Binding-site contacts:
Ligand atom N contacts residue TYR114 of chain 1.D at 3.5 Å.
Ligand atom O3 contacts residue ASN161 of chain 1.D at 3.4 Å (h-bond).
Ligand atom OP1 contacts residue GLY89 of chain 1.D at 3.2 Å (h-bond).
Ligand atom OP1 contacts residue SER88 of chain 1.D at 3.5 Å.
Ligand atom P contacts residue GLY89 of chain 1.D at 3.4 Å.
Ligand atom N contacts residue LYS211 of chain 1.D at 3.2 Å.
Ligand atom OP4 contacts residue MET90 of chain 1.D at 3.7 Å.
Ligand atom C contacts residue ARG375 of chain 1.D at 3.7 Å.
Ligand atom O2 contacts residue ARG375 of chain 1.D at 3.0 Å (salt-bridge).
Ligand atom C5 contacts residue SER208 of chain 1.D at 3.6 Å.
Ligand atom CA contacts residue LYS211 of chain 1.D at 3.7 Å.
Ligand atom C4A contacts residue TYR114 of chain 1.D at 3.7 Å (hydrophobic).
Ligand atom C6 contacts residue ILE93 of chain 1.D at 3.7 Å (hydrophobic).
Ligand atom OP2 contacts residue ARG61 of chain 1.C at 3.3 Å (salt-bridge).
Ligand atom C6 contacts residue ASP186 of chain 1.D at 3.7 Å.
Ligand atom OP4 contacts residue SER208 of chain 1.D at 2.9 Å (h-bond).
Ligand atom O2 contacts residue ASN161 of chain 1.D at 2.8 Å (h-bond).
Ligand atom OP4 contacts residue GLY89 of chain 1.D at 3.3 Å.
Ligand atom P contacts residue SER208 of chain 1.D at 3.4 Å.
Ligand atom OP3 contacts residue GLY89 of chain 1.D at 2.8 Å (h-bond).
Ligand atom O1 contacts residue ARG375 of chain 1.D at 3.5 Å (salt-bridge).
Ligand atom N1 contacts residue ASP186 of chain 1.D at 2.7 Å (salt-bridge).
Ligand atom C4A contacts residue LYS211 of chain 1.D at 3.2 Å.
Ligand atom C5A contacts residue TYR114 of chain 1.D at 3.5 Å (hydrophobic).
Ligand atom CE contacts residue TYR114 of chain 1.D at 3.5 Å (hydrophobic).
Ligand atom OP3 contacts residue THR210 of chain 1.D at 2.9 Å (h-bond).
Ligand atom CG contacts residue TYR114 of chain 1.D at 3.6 Å (hydrophobic).
Ligand atom C2A contacts residue THR188 of chain 1.D at 3.8 Å.
Ligand atom CB contacts residue TYR114 of chain 1.D at 3.1 Å (hydrophobic).
Ligand atom OP2 contacts residue TYR59 of chain 1.C at 2.7 Å (h-bond).
Ligand atom OP3 contacts residue SER208 of chain 1.D at 3.0 Å (h-bond).
Ligand atom OP1 contacts residue ARG61 of chain 1.C at 3.0 Å (salt-bridge).
Ligand atom OP1 contacts residue MET90 of chain 1.D at 2.9 Å (h-bond).
Ligand atom C2 contacts residue ASP186 of chain 1.D at 3.5 Å.
Ligand atom CA contacts residue TYR114 of chain 1.D at 3.2 Å (hydrophobic).
Ligand atom SD contacts residue TYR59 of chain 1.C at 3.5 Å.
Ligand atom O2 contacts residue LEU341 of chain 1.D at 3.2 Å.
Ligand atom SD contacts residue TYR114 of chain 1.D at 3.7 Å.
Ligand atom C5 contacts residue TYR114 of chain 1.D at 3.6 Å (hydrophobic).
Ligand atom C2A contacts residue ASP186 of chain 1.D at 3.5 Å.

A small-molecule ligand and the protein it binds are described below.
Small molecule (SMILES): CSC/C=C(/NCc1c(COP(=O)(O)O)cnc(C)c1O)C(=O)O

Sequence of chain 1.D:
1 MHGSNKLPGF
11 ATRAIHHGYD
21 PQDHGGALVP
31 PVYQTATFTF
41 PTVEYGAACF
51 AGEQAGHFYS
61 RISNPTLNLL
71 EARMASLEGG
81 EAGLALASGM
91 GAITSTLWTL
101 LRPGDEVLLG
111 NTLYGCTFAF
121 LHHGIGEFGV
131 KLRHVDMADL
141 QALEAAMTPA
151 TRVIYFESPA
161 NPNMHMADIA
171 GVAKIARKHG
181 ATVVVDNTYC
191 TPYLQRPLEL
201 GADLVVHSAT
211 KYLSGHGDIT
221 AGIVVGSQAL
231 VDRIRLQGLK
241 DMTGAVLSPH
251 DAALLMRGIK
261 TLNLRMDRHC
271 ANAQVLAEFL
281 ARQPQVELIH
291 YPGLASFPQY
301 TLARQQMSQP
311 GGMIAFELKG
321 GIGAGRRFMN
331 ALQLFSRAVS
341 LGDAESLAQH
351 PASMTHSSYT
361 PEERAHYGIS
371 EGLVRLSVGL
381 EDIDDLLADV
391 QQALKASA

Sequence of chain 1.C:
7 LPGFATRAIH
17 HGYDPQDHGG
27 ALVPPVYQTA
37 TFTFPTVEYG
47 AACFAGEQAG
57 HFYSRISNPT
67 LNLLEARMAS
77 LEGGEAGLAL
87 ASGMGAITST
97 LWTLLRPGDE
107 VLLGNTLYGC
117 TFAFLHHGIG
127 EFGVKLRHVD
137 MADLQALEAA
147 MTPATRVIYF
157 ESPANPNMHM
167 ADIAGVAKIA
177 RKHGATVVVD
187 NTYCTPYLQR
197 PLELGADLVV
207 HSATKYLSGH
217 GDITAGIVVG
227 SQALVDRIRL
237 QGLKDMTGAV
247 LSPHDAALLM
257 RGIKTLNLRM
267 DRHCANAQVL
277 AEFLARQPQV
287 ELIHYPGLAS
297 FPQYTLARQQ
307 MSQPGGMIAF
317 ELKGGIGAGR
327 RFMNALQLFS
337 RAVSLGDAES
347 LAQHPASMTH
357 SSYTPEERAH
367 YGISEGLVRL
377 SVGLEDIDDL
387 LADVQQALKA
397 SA